Binding-site contacts:
Ligand atom C14 contacts residue GLN65 of chain 1.A at 3.6 Å.
Ligand atom N contacts residue TYR197 of chain 1.A at 3.6 Å.
Ligand atom C8 contacts residue TYR197 of chain 1.A at 3.7 Å (hydrophobic).
Ligand atom C2 contacts residue GLY135 of chain 1.A at 3.3 Å.
Ligand atom C8 contacts residue LYS226 of chain 1.A at 3.8 Å.
Ligand atom C2 contacts residue TYR197 of chain 1.A at 3.7 Å (hydrophobic).
Ligand atom N1 contacts residue LYS226 of chain 1.A at 3.1 Å (salt-bridge).
Ligand atom C14 contacts residue SER204 of chain 1.A at 3.2 Å.
Ligand atom C4 contacts residue TYR197 of chain 1.A at 3.6 Å (hydrophobic).
Ligand atom C15 contacts residue CYS206 of chain 1.A at 3.4 Å (hydrophobic).
Ligand atom C contacts residue SER204 of chain 1.A at 3.5 Å.
Ligand atom C4 contacts residue PHE205 of chain 1.A at 3.6 Å (hydrophobic).
Ligand atom N3 contacts residue MN1 of chain 1.M at 2.3 Å.
Ligand atom C13 contacts residue THR74 of chain 1.A at 3.5 Å.
Ligand atom N contacts residue PHE205 of chain 1.A at 3.3 Å.
Ligand atom C16 contacts residue TYR197 of chain 1.A at 3.4 Å (hydrophobic).
Ligand atom C14 contacts residue CYS206 of chain 1.A at 3.3 Å (hydrophobic).
Ligand atom C2 contacts residue TYR134 of chain 1.A at 3.5 Å (hydrophobic).
Ligand atom C3 contacts residue TYR197 of chain 1.A at 3.6 Å (hydrophobic).
Ligand atom O contacts residue TYR197 of chain 1.A at 3.8 Å.
Ligand atom C14 contacts residue PHE205 of chain 1.A at 3.6 Å (hydrophobic).
Ligand atom C7 contacts residue ASN218 of chain 1.A at 3.4 Å.
Ligand atom C15 contacts residue ARG75 of chain 1.A at 3.7 Å.
Ligand atom C12 contacts residue TYR134 of chain 1.A at 3.1 Å (hydrophobic).
Ligand atom C6 contacts residue PHE205 of chain 1.A at 3.6 Å (hydrophobic).
Ligand atom O contacts residue ASN300 of chain 1.A at 3.3 Å (h-bond).
Ligand atom C9 contacts residue MN1 of chain 1.M at 3.4 Å.
Ligand atom C5 contacts residue PHE205 of chain 1.A at 3.5 Å (hydrophobic).
Ligand atom O contacts residue LYS226 of chain 1.A at 2.9 Å (salt-bridge).
Ligand atom C1 contacts residue TYR134 of chain 1.A at 3.6 Å (hydrophobic).
Ligand atom N4 contacts residue TYR134 of chain 1.A at 3.8 Å.
Ligand atom N3 contacts residue HIS208 of chain 1.A at 3.0 Å.
Ligand atom N1 contacts residue ASN218 of chain 1.A at 3.8 Å.
Ligand atom N5 contacts residue CYS206 of chain 1.A at 3.8 Å.
Ligand atom N3 contacts residue HIS296 of chain 1.A at 3.5 Å (h-bond).
Ligand atom C9 contacts residue PHE205 of chain 1.A at 3.6 Å (hydrophobic).
Ligand atom C11 contacts residue SER204 of chain 1.A at 3.7 Å.
Ligand atom N2 contacts residue PHE205 of chain 1.A at 3.5 Å.
Ligand atom N1 contacts residue PHE205 of chain 1.A at 3.7 Å.
Ligand atom C contacts residue SER203 of chain 1.A at 3.8 Å.

Sequence of chain 1.A:
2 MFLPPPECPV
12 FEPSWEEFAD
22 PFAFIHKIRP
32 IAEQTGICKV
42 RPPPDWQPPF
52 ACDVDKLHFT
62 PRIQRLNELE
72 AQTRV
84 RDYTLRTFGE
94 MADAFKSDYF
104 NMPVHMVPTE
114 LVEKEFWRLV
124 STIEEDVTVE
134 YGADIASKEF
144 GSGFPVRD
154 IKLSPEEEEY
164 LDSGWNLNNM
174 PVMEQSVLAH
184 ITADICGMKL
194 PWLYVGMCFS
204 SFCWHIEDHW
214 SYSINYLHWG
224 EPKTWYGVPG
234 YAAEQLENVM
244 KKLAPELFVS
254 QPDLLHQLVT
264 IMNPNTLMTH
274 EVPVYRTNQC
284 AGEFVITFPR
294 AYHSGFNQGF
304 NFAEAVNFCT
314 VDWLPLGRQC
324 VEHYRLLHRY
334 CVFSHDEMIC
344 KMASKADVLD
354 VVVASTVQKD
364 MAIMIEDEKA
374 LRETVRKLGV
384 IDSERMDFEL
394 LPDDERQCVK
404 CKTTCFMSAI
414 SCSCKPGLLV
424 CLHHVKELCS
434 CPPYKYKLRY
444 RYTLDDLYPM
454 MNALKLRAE

The small molecule below binds the protein below.
Small molecule (SMILES): CC(C)C1C(=O)n2ncc(C#N)c2N=C1c1cnn(CCN(C)C)c1